This small molecule binds to this protein.
Small molecule (SMILES): CC(=O)N[C@@H]1[C@@H](O)[C@H](O)[C@@H](CO)O[C@H]1O

Sequence of chain 1.B:
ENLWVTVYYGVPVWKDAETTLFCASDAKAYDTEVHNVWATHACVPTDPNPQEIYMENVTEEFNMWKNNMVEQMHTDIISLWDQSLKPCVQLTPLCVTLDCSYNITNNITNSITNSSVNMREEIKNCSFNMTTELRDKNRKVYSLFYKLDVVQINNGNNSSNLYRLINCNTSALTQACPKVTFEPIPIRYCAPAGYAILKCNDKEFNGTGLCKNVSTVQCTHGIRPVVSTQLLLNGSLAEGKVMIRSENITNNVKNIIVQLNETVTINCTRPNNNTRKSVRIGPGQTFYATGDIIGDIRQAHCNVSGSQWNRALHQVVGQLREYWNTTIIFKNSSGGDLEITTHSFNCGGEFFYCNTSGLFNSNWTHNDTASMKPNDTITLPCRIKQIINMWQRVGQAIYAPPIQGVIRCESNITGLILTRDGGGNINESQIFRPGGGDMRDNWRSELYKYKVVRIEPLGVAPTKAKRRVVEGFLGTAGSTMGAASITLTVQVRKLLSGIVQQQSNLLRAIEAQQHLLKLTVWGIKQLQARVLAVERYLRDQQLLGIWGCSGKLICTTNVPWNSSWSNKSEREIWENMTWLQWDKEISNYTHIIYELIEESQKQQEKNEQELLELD

Binding-site contacts:
Ligand atom C7 contacts residue GLU440 of chain 1.B at 3.8 Å.
Ligand atom C6 contacts residue THR295 of chain 1.B at 3.6 Å.
Ligand atom C7 contacts residue ILE296 of chain 1.B at 4.2 Å (hydrophobic).
Ligand atom C8 contacts residue GLU440 of chain 1.B at 3.9 Å.
Ligand atom C2 contacts residue ARG438 of chain 1.B at 4.3 Å.
Ligand atom C3 contacts residue ASN297 of chain 1.B at 3.9 Å.
Ligand atom O7 contacts residue GLU440 of chain 1.B at 3.0 Å.
Ligand atom C8 contacts residue ASN297 of chain 1.B at 3.4 Å.
Ligand atom O4 contacts residue ARG438 of chain 1.B at 4.2 Å.
Ligand atom C1 contacts residue THR295 of chain 1.B at 4.5 Å.
Ligand atom O6 contacts residue SER335 of chain 1.B at 4.1 Å.
Ligand atom C1 contacts residue ASN297 of chain 1.B at 1.5 Å.
Ligand atom C2 contacts residue THR295 of chain 1.B at 4.0 Å.
Ligand atom C7 contacts residue ARG438 of chain 1.B at 4.1 Å.
Ligand atom C7 contacts residue ASN297 of chain 1.B at 2.9 Å.
Ligand atom N2 contacts residue ASN297 of chain 1.B at 2.7 Å (h-bond).
Ligand atom O5 contacts residue THR295 of chain 1.B at 4.0 Å.
Ligand atom C1 contacts residue ARG438 of chain 1.B at 4.2 Å.
Ligand atom N2 contacts residue ARG438 of chain 1.B at 3.5 Å (salt-bridge).
Ligand atom C4 contacts residue ASN297 of chain 1.B at 4.1 Å.
Ligand atom O7 contacts residue CYS439 of chain 1.B at 4.2 Å.
Ligand atom C5 contacts residue ASN297 of chain 1.B at 3.7 Å.
Ligand atom O4 contacts residue ASN297 of chain 1.B at 4.2 Å.
Ligand atom O7 contacts residue ILE296 of chain 1.B at 4.3 Å.
Ligand atom O5 contacts residue ASN297 of chain 1.B at 2.3 Å (h-bond).
Ligand atom O6 contacts residue THR295 of chain 1.B at 3.0 Å (h-bond).
Ligand atom O7 contacts residue ARG438 of chain 1.B at 3.5 Å (salt-bridge).
Ligand atom C8 contacts residue THR295 of chain 1.B at 3.6 Å.
Ligand atom O3 contacts residue THR295 of chain 1.B at 3.5 Å.
Ligand atom C8 contacts residue ILE296 of chain 1.B at 3.3 Å (hydrophobic).
Ligand atom C2 contacts residue ASN297 of chain 1.B at 2.6 Å.
Ligand atom C5 contacts residue THR295 of chain 1.B at 4.5 Å.
Ligand atom C3 contacts residue THR295 of chain 1.B at 4.4 Å.
Ligand atom O7 contacts residue ASN297 of chain 1.B at 3.2 Å (h-bond).